Sequence of chain 3.A:
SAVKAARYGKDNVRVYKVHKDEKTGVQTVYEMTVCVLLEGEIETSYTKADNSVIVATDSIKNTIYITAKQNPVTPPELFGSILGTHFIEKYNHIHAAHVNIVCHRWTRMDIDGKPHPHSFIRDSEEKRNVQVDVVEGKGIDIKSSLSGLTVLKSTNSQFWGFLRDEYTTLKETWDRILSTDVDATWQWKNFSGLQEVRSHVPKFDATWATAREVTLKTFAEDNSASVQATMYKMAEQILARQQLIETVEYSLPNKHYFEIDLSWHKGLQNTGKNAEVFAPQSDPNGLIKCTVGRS

This small molecule binds to this protein.
Small molecule (SMILES): O=c1[nH]c(=O)c2nn[nH]c2[nH]1

Binding-site contacts:
Ligand atom N8 contacts residue PHE159 of chain 3.A at 3.5 Å.
Ligand atom C2 contacts residue ARG176 of chain 3.A at 3.5 Å.
Ligand atom C5 contacts residue THR57 of chain 4.A at 4.0 Å.
Ligand atom O6 contacts residue PHE159 of chain 3.A at 4.0 Å.
Ligand atom N9 contacts residue THR57 of chain 4.A at 4.0 Å.
Ligand atom N7 contacts residue PHE159 of chain 3.A at 3.5 Å.
Ligand atom N8 contacts residue THR57 of chain 4.A at 3.3 Å (h-bond).
Ligand atom N1 contacts residue PHE159 of chain 3.A at 3.6 Å.
Ligand atom N9 contacts residue LEU170 of chain 3.A at 4.0 Å.
Ligand atom O6 contacts residue GLN228 of chain 3.A at 2.9 Å (h-bond).
Ligand atom N3 contacts residue ARG176 of chain 3.A at 3.0 Å (salt-bridge).
Ligand atom N7 contacts residue ALA56 of chain 4.A at 3.5 Å.
Ligand atom O6 contacts residue TYR8 of chain 4.A at 3.6 Å.
Ligand atom O2 contacts residue VAL227 of chain 3.A at 2.8 Å (h-bond).
Ligand atom O2 contacts residue ARG176 of chain 3.A at 2.8 Å (salt-bridge).
Ligand atom C4 contacts residue PHE159 of chain 3.A at 3.4 Å (hydrophobic).
Ligand atom C5 contacts residue PHE159 of chain 3.A at 3.4 Å (hydrophobic).
Ligand atom N9 contacts residue PHE159 of chain 3.A at 3.5 Å.
Ligand atom N3 contacts residue PHE159 of chain 3.A at 3.6 Å.
Ligand atom N8 contacts residue LEU170 of chain 3.A at 3.8 Å.
Ligand atom C2 contacts residue ASN254 of chain 3.A at 3.8 Å.
Ligand atom N9 contacts residue ARG176 of chain 3.A at 3.8 Å.
Ligand atom C2 contacts residue GLN228 of chain 3.A at 3.7 Å.
Ligand atom C2 contacts residue PHE159 of chain 3.A at 3.6 Å (hydrophobic).
Ligand atom N8 contacts residue ALA56 of chain 4.A at 3.7 Å.
Ligand atom C6 contacts residue GLN228 of chain 3.A at 3.7 Å.
Ligand atom N1 contacts residue GLN228 of chain 3.A at 2.9 Å (h-bond).
Ligand atom C4 contacts residue ASN254 of chain 3.A at 3.8 Å.
Ligand atom C2 contacts residue VAL227 of chain 3.A at 3.9 Å (hydrophobic).
Ligand atom O2 contacts residue PHE159 of chain 3.A at 3.8 Å.
Ligand atom O2 contacts residue ASN254 of chain 3.A at 4.1 Å.
Ligand atom O2 contacts residue SER226 of chain 3.A at 3.5 Å.
Ligand atom O6 contacts residue THR57 of chain 4.A at 3.8 Å.
Ligand atom C4 contacts residue ARG176 of chain 3.A at 3.8 Å.
Ligand atom O2 contacts residue GLN228 of chain 3.A at 3.7 Å.
Ligand atom N7 contacts residue THR57 of chain 4.A at 2.8 Å (h-bond).
Ligand atom C6 contacts residue PHE159 of chain 3.A at 3.4 Å (hydrophobic).
Ligand atom O6 contacts residue ILE54 of chain 4.A at 3.5 Å.
Ligand atom N8 contacts residue ASP58 of chain 4.A at 4.0 Å.
Ligand atom N3 contacts residue ASN254 of chain 3.A at 3.3 Å (h-bond).

Sequence of chain 4.A:
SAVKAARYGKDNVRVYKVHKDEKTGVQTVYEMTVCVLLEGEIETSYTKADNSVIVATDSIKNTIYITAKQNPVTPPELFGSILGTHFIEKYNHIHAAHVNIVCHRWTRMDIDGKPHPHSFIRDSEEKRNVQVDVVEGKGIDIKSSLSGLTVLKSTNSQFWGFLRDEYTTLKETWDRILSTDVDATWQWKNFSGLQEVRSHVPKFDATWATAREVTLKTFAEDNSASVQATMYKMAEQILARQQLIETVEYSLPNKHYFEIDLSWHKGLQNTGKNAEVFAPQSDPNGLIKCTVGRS